Binding-site contacts:
Ligand atom O8 contacts residue PHE685 of chain 1.B at 4.5 Å.
Ligand atom O8 contacts residue THR610 of chain 1.B at 4.1 Å.
Ligand atom O21 contacts residue THR610 of chain 1.B at 4.4 Å.
Ligand atom C4 contacts residue LEU603 of chain 1.B at 4.5 Å (hydrophobic).
Ligand atom C4 contacts residue PHE374 of chain 1.B at 4.0 Å (hydrophobic).
Ligand atom C2 contacts residue THR607 of chain 1.B at 3.5 Å.
Ligand atom C3 contacts residue THR607 of chain 1.B at 3.6 Å.
Ligand atom C5 contacts residue PHE374 of chain 1.B at 3.8 Å (hydrophobic).
Ligand atom CL20 contacts residue LYS370 of chain 1.B at 3.2 Å.
Ligand atom CL20 contacts residue PHE374 of chain 1.B at 3.2 Å.
Ligand atom C1 contacts residue THR607 of chain 1.B at 4.4 Å.
Ligand atom CL20 contacts residue LEU603 of chain 1.B at 3.4 Å.
Ligand atom C3 contacts residue LEU603 of chain 1.B at 4.1 Å (hydrophobic).

A small-molecule ligand and the protein it binds are described below.
Small molecule (SMILES): O=C(Nc1ccc([N+](=O)[O-])cc1Cl)c1cc(Cl)ccc1O

Sequence of chain 1.B:
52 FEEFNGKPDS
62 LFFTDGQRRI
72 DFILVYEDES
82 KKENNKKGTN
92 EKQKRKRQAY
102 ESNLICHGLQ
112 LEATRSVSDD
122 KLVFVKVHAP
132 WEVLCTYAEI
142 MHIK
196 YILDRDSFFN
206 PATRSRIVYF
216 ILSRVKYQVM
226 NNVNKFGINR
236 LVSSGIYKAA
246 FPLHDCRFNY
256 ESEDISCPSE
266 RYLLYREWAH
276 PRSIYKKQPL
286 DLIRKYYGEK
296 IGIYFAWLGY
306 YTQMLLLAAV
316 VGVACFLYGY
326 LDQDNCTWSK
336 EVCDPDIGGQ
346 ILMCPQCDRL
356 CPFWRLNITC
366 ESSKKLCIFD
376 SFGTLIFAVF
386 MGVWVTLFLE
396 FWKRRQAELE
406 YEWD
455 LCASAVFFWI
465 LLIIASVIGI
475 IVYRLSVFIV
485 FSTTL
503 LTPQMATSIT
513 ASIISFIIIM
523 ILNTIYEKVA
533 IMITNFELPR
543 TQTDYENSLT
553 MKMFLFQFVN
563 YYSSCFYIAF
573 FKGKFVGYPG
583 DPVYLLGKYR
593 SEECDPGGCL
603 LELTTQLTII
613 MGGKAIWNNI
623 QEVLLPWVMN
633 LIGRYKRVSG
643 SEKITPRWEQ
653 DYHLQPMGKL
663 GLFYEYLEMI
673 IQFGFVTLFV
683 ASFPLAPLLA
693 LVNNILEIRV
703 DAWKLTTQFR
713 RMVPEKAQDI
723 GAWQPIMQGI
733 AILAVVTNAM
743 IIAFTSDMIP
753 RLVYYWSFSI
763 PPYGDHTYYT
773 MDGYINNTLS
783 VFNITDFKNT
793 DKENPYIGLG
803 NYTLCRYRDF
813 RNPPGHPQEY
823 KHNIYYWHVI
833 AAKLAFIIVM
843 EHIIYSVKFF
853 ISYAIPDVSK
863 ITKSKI